Sequence of chain 1.L:
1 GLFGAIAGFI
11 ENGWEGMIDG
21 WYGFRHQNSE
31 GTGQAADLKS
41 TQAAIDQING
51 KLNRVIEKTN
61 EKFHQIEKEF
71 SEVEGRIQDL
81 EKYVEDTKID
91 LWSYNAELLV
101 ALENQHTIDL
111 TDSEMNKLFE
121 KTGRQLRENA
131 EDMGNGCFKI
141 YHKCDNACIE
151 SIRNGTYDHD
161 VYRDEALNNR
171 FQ

Binding-site contacts:
Ligand atom C6 contacts residue GLU150 of chain 1.L at 4.4 Å.
Ligand atom O5 contacts residue GLU150 of chain 1.L at 3.5 Å.
Ligand atom O6 contacts residue GLU150 of chain 1.L at 4.0 Å.
Ligand atom O7 contacts residue ASN154 of chain 1.L at 3.2 Å (h-bond).
Ligand atom O5 contacts residue ASN154 of chain 1.L at 2.4 Å (h-bond).
Ligand atom C5 contacts residue ALA147 of chain 1.L at 4.5 Å (hydrophobic).
Ligand atom C2 contacts residue ASN154 of chain 1.L at 2.3 Å.
Ligand atom C3 contacts residue ASN154 of chain 1.L at 3.8 Å.
Ligand atom O6 contacts residue ALA147 of chain 1.L at 3.9 Å.
Ligand atom C1 contacts residue SER151 of chain 1.L at 4.3 Å.
Ligand atom C5 contacts residue ASN154 of chain 1.L at 3.6 Å.
Ligand atom C4 contacts residue ASN154 of chain 1.L at 4.2 Å.
Ligand atom C1 contacts residue GLU150 of chain 1.L at 4.2 Å.
Ligand atom C7 contacts residue ASN154 of chain 1.L at 3.1 Å.
Ligand atom N2 contacts residue THR156 of chain 1.L at 4.3 Å.
Ligand atom C1 contacts residue THR156 of chain 1.L at 3.9 Å.
Ligand atom C1 contacts residue ASN154 of chain 1.L at 1.4 Å.
Ligand atom C8 contacts residue ASN154 of chain 1.L at 4.1 Å.
Ligand atom C8 contacts residue THR156 of chain 1.L at 4.1 Å.
Ligand atom C6 contacts residue SER151 of chain 1.L at 4.5 Å.
Ligand atom C6 contacts residue ALA147 of chain 1.L at 3.4 Å (hydrophobic).
Ligand atom N2 contacts residue ASN154 of chain 1.L at 2.8 Å (h-bond).
Ligand atom O5 contacts residue SER151 of chain 1.L at 4.0 Å.

This small molecule binds to this protein.
Small molecule (SMILES): CC(=O)N[C@@H]1[C@@H](O)[C@H](O)[C@@H](CO)O[C@H]1O